Sequence of chain 1.C:
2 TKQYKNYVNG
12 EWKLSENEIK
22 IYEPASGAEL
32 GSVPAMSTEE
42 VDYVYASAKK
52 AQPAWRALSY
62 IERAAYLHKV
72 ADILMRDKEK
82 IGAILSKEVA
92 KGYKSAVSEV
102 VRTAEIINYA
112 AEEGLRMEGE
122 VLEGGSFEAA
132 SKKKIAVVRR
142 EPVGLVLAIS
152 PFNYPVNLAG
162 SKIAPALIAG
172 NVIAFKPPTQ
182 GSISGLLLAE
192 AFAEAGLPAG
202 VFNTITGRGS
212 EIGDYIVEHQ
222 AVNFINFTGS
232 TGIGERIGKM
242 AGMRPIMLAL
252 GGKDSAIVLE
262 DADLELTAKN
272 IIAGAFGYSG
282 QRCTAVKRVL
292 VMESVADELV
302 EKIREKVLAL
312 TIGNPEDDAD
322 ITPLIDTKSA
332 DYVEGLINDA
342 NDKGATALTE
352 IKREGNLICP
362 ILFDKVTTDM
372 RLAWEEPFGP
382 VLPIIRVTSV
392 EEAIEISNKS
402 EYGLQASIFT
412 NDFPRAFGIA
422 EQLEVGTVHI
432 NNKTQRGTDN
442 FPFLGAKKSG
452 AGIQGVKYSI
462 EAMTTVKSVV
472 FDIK

This small molecule binds to this protein.
Small molecule (SMILES): O=C[C@H](O)COP(=O)(O)O

Binding-site contacts:
Ligand atom C1 contacts residue ARG283 of chain 1.C at 4.2 Å.
Ligand atom P contacts residue ARG437 of chain 1.C at 3.6 Å.
Ligand atom O3P contacts residue ARG283 of chain 1.C at 2.7 Å (salt-bridge).
Ligand atom O2 contacts residue CYS284 of chain 1.C at 3.2 Å (h-bond).
Ligand atom C3 contacts residue ARG283 of chain 1.C at 4.3 Å.
Ligand atom C3 contacts residue ARG437 of chain 1.C at 4.3 Å.
Ligand atom O2P contacts residue ARG283 of chain 1.C at 3.3 Å (salt-bridge).
Ligand atom O3P contacts residue GLN436 of chain 1.C at 3.3 Å.
Ligand atom O2 contacts residue THR285 of chain 1.C at 4.3 Å.
Ligand atom O2 contacts residue ARG437 of chain 1.C at 2.8 Å (salt-bridge).
Ligand atom C3 contacts residue CYS284 of chain 1.C at 3.4 Å (hydrophobic).
Ligand atom P contacts residue ARG283 of chain 1.C at 3.5 Å.
Ligand atom O4P contacts residue ARG103 of chain 1.C at 3.0 Å (salt-bridge).
Ligand atom C1 contacts residue CYS284 of chain 1.C at 1.9 Å (hydrophobic).
Ligand atom O4P contacts residue ARG437 of chain 1.C at 3.7 Å.
Ligand atom P contacts residue TYR155 of chain 1.C at 4.0 Å.
Ligand atom O1 contacts residue ASN154 of chain 1.C at 3.1 Å (h-bond).
Ligand atom O1P contacts residue ARG437 of chain 1.C at 3.2 Å (salt-bridge).
Ligand atom O2P contacts residue TYR155 of chain 1.C at 2.6 Å (h-bond).
Ligand atom O1 contacts residue CYS284 of chain 1.C at 2.7 Å (h-bond).
Ligand atom C2 contacts residue ARG437 of chain 1.C at 4.0 Å.
Ligand atom C3 contacts residue THR285 of chain 1.C at 3.0 Å.
Ligand atom O1P contacts residue TYR155 of chain 1.C at 3.9 Å.
Ligand atom P contacts residue ARG103 of chain 1.C at 4.1 Å.
Ligand atom P contacts residue THR285 of chain 1.C at 3.6 Å.
Ligand atom C2 contacts residue THR285 of chain 1.C at 4.3 Å.
Ligand atom C1 contacts residue THR285 of chain 1.C at 4.0 Å.
Ligand atom C2 contacts residue CYS284 of chain 1.C at 2.9 Å (hydrophobic).
Ligand atom O1P contacts residue THR285 of chain 1.C at 3.7 Å.
Ligand atom C1 contacts residue ASN154 of chain 1.C at 4.2 Å.
Ligand atom O3P contacts residue ARG437 of chain 1.C at 2.9 Å (salt-bridge).
Ligand atom O1 contacts residue ARG283 of chain 1.C at 3.9 Å.
Ligand atom O4P contacts residue GLY438 of chain 1.C at 4.0 Å.
Ligand atom O2P contacts residue THR285 of chain 1.C at 4.1 Å.
Ligand atom O2P contacts residue ARG437 of chain 1.C at 4.2 Å.
Ligand atom O2P contacts residue ARG103 of chain 1.C at 4.2 Å.
Ligand atom C2 contacts residue TYR155 of chain 1.C at 3.7 Å (hydrophobic).
Ligand atom O2 contacts residue PHE444 of chain 1.C at 4.1 Å.
Ligand atom O3P contacts residue THR285 of chain 1.C at 2.6 Å (h-bond).
Ligand atom C3 contacts residue TYR155 of chain 1.C at 4.0 Å (hydrophobic).